This small molecule binds to this protein.
Small molecule (SMILES): CC(=O)N[C@@H]1[C@@H](O)[C@H](O)[C@@H](CO)O[C@H]1O

Binding-site contacts:
Ligand atom N2 contacts residue VAL55 of chain 1.F at 4.2 Å.
Ligand atom C4 contacts residue ASN203 of chain 1.F at 4.1 Å.
Ligand atom C3 contacts residue ASN203 of chain 1.F at 3.8 Å.
Ligand atom C1 contacts residue ASN203 of chain 1.F at 1.6 Å.
Ligand atom C1 contacts residue ASN191 of chain 1.F at 3.8 Å.
Ligand atom O7 contacts residue ASN203 of chain 1.F at 4.5 Å.
Ligand atom N2 contacts residue ASN203 of chain 1.F at 2.9 Å (h-bond).
Ligand atom N2 contacts residue ASN191 of chain 1.F at 3.8 Å.
Ligand atom C7 contacts residue ASN203 of chain 1.F at 3.9 Å.
Ligand atom C7 contacts residue ASN191 of chain 1.F at 3.8 Å.
Ligand atom N2 contacts residue SER205 of chain 1.F at 4.2 Å.
Ligand atom O7 contacts residue ASN191 of chain 1.F at 3.3 Å (h-bond).
Ligand atom C8 contacts residue GLU53 of chain 1.F at 4.5 Å.
Ligand atom C7 contacts residue SER205 of chain 1.F at 3.8 Å.
Ligand atom C5 contacts residue ASN203 of chain 1.F at 3.6 Å.
Ligand atom C8 contacts residue SER205 of chain 1.F at 3.6 Å.
Ligand atom C7 contacts residue VAL55 of chain 1.F at 4.4 Å (hydrophobic).
Ligand atom C8 contacts residue VAL55 of chain 1.F at 3.5 Å (hydrophobic).
Ligand atom O5 contacts residue ASN203 of chain 1.F at 2.2 Å (h-bond).
Ligand atom C2 contacts residue ASN203 of chain 1.F at 2.5 Å.
Ligand atom O7 contacts residue SER205 of chain 1.F at 4.2 Å.

Sequence of chain 1.F:
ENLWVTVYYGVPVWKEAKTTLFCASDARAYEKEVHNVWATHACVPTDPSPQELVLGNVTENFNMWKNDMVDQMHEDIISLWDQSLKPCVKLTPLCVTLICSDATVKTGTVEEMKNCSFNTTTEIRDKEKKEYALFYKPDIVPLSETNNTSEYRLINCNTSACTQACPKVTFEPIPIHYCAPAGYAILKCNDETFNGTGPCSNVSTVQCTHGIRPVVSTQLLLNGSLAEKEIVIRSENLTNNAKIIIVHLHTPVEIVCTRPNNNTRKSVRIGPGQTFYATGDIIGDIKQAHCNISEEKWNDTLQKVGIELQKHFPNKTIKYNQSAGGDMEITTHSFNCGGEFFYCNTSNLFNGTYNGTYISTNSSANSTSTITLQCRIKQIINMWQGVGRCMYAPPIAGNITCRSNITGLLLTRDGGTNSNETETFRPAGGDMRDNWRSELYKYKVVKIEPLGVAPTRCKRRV